This small molecule binds to this protein.
Small molecule (SMILES): COC[C@@H](C)N

Sequence of chain 1.A:
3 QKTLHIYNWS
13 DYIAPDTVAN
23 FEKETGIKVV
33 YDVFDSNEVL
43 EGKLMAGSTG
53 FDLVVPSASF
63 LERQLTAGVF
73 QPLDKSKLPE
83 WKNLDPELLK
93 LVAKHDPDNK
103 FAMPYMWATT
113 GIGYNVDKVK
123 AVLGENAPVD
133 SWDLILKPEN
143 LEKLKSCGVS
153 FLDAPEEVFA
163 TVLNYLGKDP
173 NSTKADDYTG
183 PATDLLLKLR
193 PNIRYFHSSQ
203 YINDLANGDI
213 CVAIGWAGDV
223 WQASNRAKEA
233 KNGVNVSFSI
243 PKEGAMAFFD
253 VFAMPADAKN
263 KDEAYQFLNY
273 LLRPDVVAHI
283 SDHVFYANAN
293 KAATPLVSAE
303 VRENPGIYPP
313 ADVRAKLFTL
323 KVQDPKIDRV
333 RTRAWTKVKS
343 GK

Binding-site contacts:
Ligand atom O02 contacts residue SER12 of chain 1.A at 4.4 Å.
Ligand atom O02 contacts residue SER201 of chain 1.A at 4.4 Å.
Ligand atom O02 contacts residue VAL35 of chain 1.A at 4.4 Å.
Ligand atom N04 contacts residue SER201 of chain 1.A at 4.0 Å.
Ligand atom C08 contacts residue SER12 of chain 1.A at 4.3 Å.
Ligand atom C07 contacts residue PHE36 of chain 1.A at 4.1 Å (hydrophobic).
Ligand atom C15 contacts residue SER201 of chain 1.A at 4.4 Å.
Ligand atom C07 contacts residue VAL35 of chain 1.A at 4.1 Å (hydrophobic).
Ligand atom C09 contacts residue SER201 of chain 1.A at 3.5 Å.
Ligand atom C15 contacts residue SER12 of chain 1.A at 3.7 Å.
Ligand atom C09 contacts residue SER12 of chain 1.A at 3.7 Å.
Ligand atom C08 contacts residue SER201 of chain 1.A at 4.2 Å.
Ligand atom C07 contacts residue SER12 of chain 1.A at 4.3 Å.
Ligand atom C07 contacts residue ASP37 of chain 1.A at 4.2 Å.
Ligand atom C15 contacts residue ASP13 of chain 1.A at 3.7 Å.